Binding-site contacts:
Ligand atom C6 contacts residue CYS129 of chain 1.W at 3.7 Å (hydrophobic).
Ligand atom N4 contacts residue GLN22 of chain 1.V at 3.7 Å.
Ligand atom N20 contacts residue GLY47 of chain 1.V at 2.7 Å (h-bond).
Ligand atom C22 contacts residue GLY47 of chain 1.V at 3.9 Å.
Ligand atom N9 contacts residue THR21 of chain 1.V at 3.0 Å (h-bond).
Ligand atom C25 contacts residue ALA49 of chain 1.V at 3.8 Å (hydrophobic).
Ligand atom C5 contacts residue ASP125 of chain 1.W at 3.9 Å.
Ligand atom C11 contacts residue THR21 of chain 1.V at 3.4 Å.
Ligand atom O8 contacts residue ALA49 of chain 1.V at 2.9 Å (h-bond).
Ligand atom C16 contacts residue THR48 of chain 1.V at 3.6 Å.
Ligand atom C24 contacts residue THR52 of chain 1.V at 3.6 Å.
Ligand atom C18 contacts residue GLY47 of chain 1.V at 3.5 Å.
Ligand atom N1 contacts residue ALA49 of chain 1.V at 3.9 Å.
Ligand atom C17 contacts residue GLY47 of chain 1.V at 3.7 Å.
Ligand atom O27 contacts residue GLY47 of chain 1.V at 2.9 Å (h-bond).
Ligand atom O27 contacts residue THR1 of chain 1.V at 2.4 Å (h-bond).
Ligand atom N1 contacts residue CYS129 of chain 1.W at 3.8 Å.
Ligand atom C22 contacts residue THR1 of chain 1.V at 2.8 Å.
Ligand atom O19 contacts residue THR21 of chain 1.V at 2.9 Å (h-bond).
Ligand atom C23 contacts residue GLY47 of chain 1.V at 3.8 Å.
Ligand atom C22 contacts residue LYS33 of chain 1.V at 3.9 Å.
Ligand atom C24 contacts residue GLY45 of chain 1.V at 3.7 Å.
Ligand atom C11 contacts residue GLY47 of chain 1.V at 3.9 Å.
Ligand atom B26 contacts residue THR1 of chain 1.V at 1.4 Å.
Ligand atom O8 contacts residue THR48 of chain 1.V at 3.9 Å.
Ligand atom C25 contacts residue CYS31 of chain 1.V at 3.7 Å (hydrophobic).
Ligand atom C10 contacts residue THR21 of chain 1.V at 3.6 Å.
Ligand atom C13 contacts residue THR21 of chain 1.V at 3.7 Å.
Ligand atom C21 contacts residue GLY47 of chain 1.V at 3.7 Å.
Ligand atom O27 contacts residue ALA46 of chain 1.V at 3.7 Å.
Ligand atom C2 contacts residue SER20 of chain 1.V at 3.9 Å.
Ligand atom C3 contacts residue THR21 of chain 1.V at 3.4 Å.
Ligand atom N20 contacts residue THR1 of chain 1.V at 3.7 Å.
Ligand atom C21 contacts residue THR1 of chain 1.V at 2.4 Å.
Ligand atom C24 contacts residue ALA49 of chain 1.V at 3.6 Å (hydrophobic).
Ligand atom C23 contacts residue ALA49 of chain 1.V at 3.8 Å (hydrophobic).
Ligand atom O28 contacts residue THR1 of chain 1.V at 2.3 Å (h-bond).
Ligand atom C6 contacts residue ASP125 of chain 1.W at 3.8 Å.
Ligand atom C10 contacts residue GLY47 of chain 1.V at 3.3 Å.
Ligand atom O19 contacts residue SER20 of chain 1.V at 3.3 Å (h-bond).

Sequence of chain 1.W:
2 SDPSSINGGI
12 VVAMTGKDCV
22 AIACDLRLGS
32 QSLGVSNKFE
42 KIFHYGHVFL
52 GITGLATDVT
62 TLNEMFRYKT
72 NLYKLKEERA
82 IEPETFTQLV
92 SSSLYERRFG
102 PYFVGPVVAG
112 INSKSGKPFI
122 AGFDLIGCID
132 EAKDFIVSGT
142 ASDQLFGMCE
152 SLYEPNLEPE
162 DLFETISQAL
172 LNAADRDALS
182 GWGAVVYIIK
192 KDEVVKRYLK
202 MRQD

The protein below binds the small molecule below.
Small molecule (SMILES): CC(C)C[C@H](NC(=O)[C@H](Cc1ccccc1)NC(=O)c1cnccn1)B(O)O

Sequence of chain 1.V:
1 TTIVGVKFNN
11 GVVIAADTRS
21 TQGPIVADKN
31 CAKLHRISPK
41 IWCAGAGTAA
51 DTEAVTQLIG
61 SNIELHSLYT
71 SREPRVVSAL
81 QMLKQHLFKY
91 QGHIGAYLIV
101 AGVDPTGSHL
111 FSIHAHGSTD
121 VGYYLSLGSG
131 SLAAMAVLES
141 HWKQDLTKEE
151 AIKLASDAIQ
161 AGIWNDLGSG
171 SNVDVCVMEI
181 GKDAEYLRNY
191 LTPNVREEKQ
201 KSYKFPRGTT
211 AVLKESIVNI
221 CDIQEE